Sequence of chain 1.H:
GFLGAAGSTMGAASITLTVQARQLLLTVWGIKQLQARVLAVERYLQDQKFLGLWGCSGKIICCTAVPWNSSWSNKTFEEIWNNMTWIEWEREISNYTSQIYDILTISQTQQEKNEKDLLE

Binding-site contacts:
Ligand atom C3 contacts residue ASN105 of chain 1.H at 3.8 Å.
Ligand atom C2 contacts residue ASN105 of chain 1.H at 2.5 Å.
Ligand atom C1 contacts residue SER28 of chain 1.J at 4.0 Å.
Ligand atom C5 contacts residue ASN105 of chain 1.H at 3.7 Å.
Ligand atom C7 contacts residue ASN105 of chain 1.H at 3.9 Å.
Ligand atom N2 contacts residue GLN27 of chain 1.J at 4.2 Å.
Ligand atom O7 contacts residue ASN105 of chain 1.H at 3.9 Å.
Ligand atom C1 contacts residue ASN105 of chain 1.H at 1.4 Å.
Ligand atom C4 contacts residue ASN105 of chain 1.H at 4.2 Å.
Ligand atom N2 contacts residue ASN105 of chain 1.H at 2.9 Å (h-bond).
Ligand atom C8 contacts residue GLN27 of chain 1.J at 3.5 Å.
Ligand atom O5 contacts residue ASN105 of chain 1.H at 2.4 Å (h-bond).
Ligand atom C7 contacts residue GLN27 of chain 1.J at 4.4 Å.

Sequence of chain 1.J:
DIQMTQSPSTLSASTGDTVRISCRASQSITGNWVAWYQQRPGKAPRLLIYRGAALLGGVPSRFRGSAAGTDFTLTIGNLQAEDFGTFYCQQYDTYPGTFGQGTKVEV

This protein binds this small molecule.
Small molecule (SMILES): CC(=O)N[C@@H]1[C@@H](O)[C@H](O)[C@@H](CO)O[C@H]1O